A small-molecule ligand and the protein it binds are described below.
Small molecule (SMILES): CC(=O)N[C@@H]1[C@@H](O)[C@H](O)[C@@H](CO)O[C@H]1O

Binding-site contacts:
Ligand atom C2 contacts residue ASN35 of chain 1.B at 2.5 Å.
Ligand atom C3 contacts residue TYR2 of chain 1.B at 3.9 Å (hydrophobic).
Ligand atom C2 contacts residue TYR2 of chain 1.B at 4.1 Å (hydrophobic).
Ligand atom C5 contacts residue TYR2 of chain 1.B at 4.4 Å (hydrophobic).
Ligand atom C7 contacts residue ASN35 of chain 1.B at 3.3 Å.
Ligand atom C7 contacts residue TYR2 of chain 1.B at 4.3 Å (hydrophobic).
Ligand atom N2 contacts residue ASN35 of chain 1.B at 2.9 Å (h-bond).
Ligand atom C4 contacts residue ASN35 of chain 1.B at 4.2 Å.
Ligand atom C1 contacts residue TYR2 of chain 1.B at 4.2 Å (hydrophobic).
Ligand atom O5 contacts residue ASN35 of chain 1.B at 2.4 Å (h-bond).
Ligand atom C5 contacts residue ASN35 of chain 1.B at 3.7 Å.
Ligand atom O4 contacts residue TYR2 of chain 1.B at 4.4 Å.
Ligand atom O3 contacts residue TYR2 of chain 1.B at 4.5 Å.
Ligand atom C8 contacts residue TYR2 of chain 1.B at 3.7 Å (hydrophobic).
Ligand atom C8 contacts residue ASN35 of chain 1.B at 4.4 Å.
Ligand atom O7 contacts residue ASN35 of chain 1.B at 3.3 Å (h-bond).
Ligand atom C1 contacts residue ASN35 of chain 1.B at 1.4 Å.
Ligand atom N2 contacts residue TYR2 of chain 1.B at 3.4 Å.
Ligand atom C3 contacts residue ASN35 of chain 1.B at 3.8 Å.

Sequence of chain 1.B:
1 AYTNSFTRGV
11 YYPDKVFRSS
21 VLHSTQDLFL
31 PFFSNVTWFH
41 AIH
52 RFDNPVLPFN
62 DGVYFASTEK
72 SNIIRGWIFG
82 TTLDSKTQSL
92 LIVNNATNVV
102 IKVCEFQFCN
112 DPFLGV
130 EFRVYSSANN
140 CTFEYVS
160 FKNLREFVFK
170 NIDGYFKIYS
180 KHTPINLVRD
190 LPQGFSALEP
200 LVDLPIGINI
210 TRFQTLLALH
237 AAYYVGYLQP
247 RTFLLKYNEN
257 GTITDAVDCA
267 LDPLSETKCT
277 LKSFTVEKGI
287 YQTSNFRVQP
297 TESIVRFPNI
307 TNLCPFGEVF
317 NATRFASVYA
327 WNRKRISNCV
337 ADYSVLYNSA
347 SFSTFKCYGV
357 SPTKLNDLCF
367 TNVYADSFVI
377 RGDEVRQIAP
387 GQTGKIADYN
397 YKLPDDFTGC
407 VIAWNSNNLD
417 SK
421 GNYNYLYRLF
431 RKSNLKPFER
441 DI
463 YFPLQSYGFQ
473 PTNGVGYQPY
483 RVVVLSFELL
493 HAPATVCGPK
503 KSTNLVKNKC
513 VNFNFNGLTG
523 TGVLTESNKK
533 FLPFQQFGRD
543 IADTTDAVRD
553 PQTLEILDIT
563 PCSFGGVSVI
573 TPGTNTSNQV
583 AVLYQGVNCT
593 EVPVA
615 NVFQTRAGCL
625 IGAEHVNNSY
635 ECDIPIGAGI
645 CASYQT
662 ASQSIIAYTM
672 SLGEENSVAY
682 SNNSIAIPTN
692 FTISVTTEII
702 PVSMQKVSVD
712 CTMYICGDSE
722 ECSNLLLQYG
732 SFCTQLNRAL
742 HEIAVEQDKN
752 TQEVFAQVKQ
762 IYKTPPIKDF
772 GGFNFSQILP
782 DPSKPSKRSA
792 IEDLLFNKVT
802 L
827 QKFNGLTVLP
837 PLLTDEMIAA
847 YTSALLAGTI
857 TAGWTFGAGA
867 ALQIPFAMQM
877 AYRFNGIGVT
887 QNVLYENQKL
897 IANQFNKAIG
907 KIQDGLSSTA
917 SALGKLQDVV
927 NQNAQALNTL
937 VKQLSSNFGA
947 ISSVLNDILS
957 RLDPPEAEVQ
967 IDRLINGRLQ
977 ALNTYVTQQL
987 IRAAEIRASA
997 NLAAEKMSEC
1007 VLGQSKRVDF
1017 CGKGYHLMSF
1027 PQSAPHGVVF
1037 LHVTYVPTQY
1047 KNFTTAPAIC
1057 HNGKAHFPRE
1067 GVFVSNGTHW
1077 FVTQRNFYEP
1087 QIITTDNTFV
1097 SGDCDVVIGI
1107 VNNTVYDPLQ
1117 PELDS